Sequence of chain 42.A:
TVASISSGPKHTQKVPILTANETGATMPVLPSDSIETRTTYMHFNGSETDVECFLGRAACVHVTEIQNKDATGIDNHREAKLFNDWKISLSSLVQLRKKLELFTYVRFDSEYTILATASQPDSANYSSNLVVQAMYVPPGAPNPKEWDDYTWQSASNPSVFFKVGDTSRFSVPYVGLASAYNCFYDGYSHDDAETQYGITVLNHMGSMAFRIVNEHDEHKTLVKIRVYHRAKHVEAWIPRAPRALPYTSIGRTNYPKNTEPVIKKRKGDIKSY

Binding-site contacts:
Ligand atom C4C contacts residue VAL188 of chain 42.A at 3.7 Å (hydrophobic).
Ligand atom C5B contacts residue PHE186 of chain 42.A at 3.9 Å (hydrophobic).
Ligand atom C1B contacts residue VAL188 of chain 42.A at 3.8 Å (hydrophobic).
Ligand atom C4B contacts residue TYR152 of chain 42.A at 3.8 Å (hydrophobic).
Ligand atom C3B contacts residue VAL188 of chain 42.A at 3.8 Å (hydrophobic).
Ligand atom C5B contacts residue MET224 of chain 42.A at 3.8 Å (hydrophobic).
Ligand atom C5A contacts residue PHE186 of chain 42.A at 3.5 Å (hydrophobic).
Ligand atom N2 contacts residue LEU106 of chain 42.A at 3.8 Å.
Ligand atom C4 contacts residue LEU106 of chain 42.A at 3.9 Å (hydrophobic).
Ligand atom C5C contacts residue VAL191 of chain 42.A at 3.8 Å (hydrophobic).
Ligand atom O1A contacts residue PHE186 of chain 42.A at 3.0 Å.
Ligand atom C2B contacts residue VAL188 of chain 42.A at 3.5 Å (hydrophobic).
Ligand atom C2C contacts residue MET221 of chain 42.A at 4.0 Å (hydrophobic).
Ligand atom C4B contacts residue PHE186 of chain 42.A at 3.6 Å (hydrophobic).
Ligand atom O1 contacts residue MET221 of chain 42.A at 3.9 Å.
Ligand atom C4C contacts residue VAL191 of chain 42.A at 3.0 Å (hydrophobic).
Ligand atom C1C contacts residue TYR128 of chain 42.A at 3.7 Å (hydrophobic).
Ligand atom C5 contacts residue LEU106 of chain 42.A at 3.8 Å (hydrophobic).
Ligand atom N3A contacts residue ALA24 of chain 42.C at 3.8 Å.
Ligand atom C3C contacts residue TYR128 of chain 42.A at 3.4 Å (hydrophobic).
Ligand atom C4A contacts residue PRO174 of chain 42.A at 3.1 Å (hydrophobic).
Ligand atom C5B contacts residue TYR128 of chain 42.A at 4.0 Å (hydrophobic).
Ligand atom N3A contacts residue PRO174 of chain 42.A at 3.7 Å.
Ligand atom C6B contacts residue ILE104 of chain 42.A at 3.6 Å (hydrophobic).
Ligand atom C3B contacts residue TYR152 of chain 42.A at 3.7 Å (hydrophobic).
Ligand atom C1B contacts residue TYR128 of chain 42.A at 3.6 Å (hydrophobic).
Ligand atom C6B contacts residue TYR128 of chain 42.A at 3.3 Å (hydrophobic).
Ligand atom C2A contacts residue TYR152 of chain 42.A at 3.6 Å (hydrophobic).
Ligand atom O1B contacts residue TYR128 of chain 42.A at 3.4 Å (h-bond).
Ligand atom C5A contacts residue ALA150 of chain 42.A at 3.6 Å (hydrophobic).
Ligand atom C2C contacts residue TYR197 of chain 42.A at 3.7 Å (hydrophobic).
Ligand atom C2A contacts residue PHE186 of chain 42.A at 3.3 Å (hydrophobic).
Ligand atom O1B contacts residue ILE104 of chain 42.A at 3.9 Å.
Ligand atom C5A contacts residue VAL176 of chain 42.A at 3.6 Å (hydrophobic).
Ligand atom C4 contacts residue TYR197 of chain 42.A at 3.8 Å (hydrophobic).
Ligand atom C1C contacts residue LEU106 of chain 42.A at 3.8 Å (hydrophobic).
Ligand atom N3A contacts residue PHE186 of chain 42.A at 4.0 Å.
Ligand atom C1B contacts residue ILE104 of chain 42.A at 4.0 Å (hydrophobic).
Ligand atom O1 contacts residue LEU106 of chain 42.A at 3.8 Å.
Ligand atom N3A contacts residue TYR152 of chain 42.A at 3.5 Å.

This small molecule binds to this protein.
Small molecule (SMILES): Cc1cc(CCCCCOc2ccc(C3=NCCO3)cc2)on1

Sequence of chain 42.C:
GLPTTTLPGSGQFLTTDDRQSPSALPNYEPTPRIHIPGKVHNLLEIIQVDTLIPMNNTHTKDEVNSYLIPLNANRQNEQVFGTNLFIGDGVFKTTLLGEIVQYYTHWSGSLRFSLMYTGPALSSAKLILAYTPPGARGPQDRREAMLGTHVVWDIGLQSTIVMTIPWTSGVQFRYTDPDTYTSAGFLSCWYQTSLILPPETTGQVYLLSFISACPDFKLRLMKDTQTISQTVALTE